Binding-site contacts:
Ligand atom N2 contacts residue ASN441 of chain 1.A at 2.9 Å (h-bond).
Ligand atom C3 contacts residue ASN441 of chain 1.A at 3.8 Å.
Ligand atom C8 contacts residue ASN441 of chain 1.A at 4.1 Å.
Ligand atom C5 contacts residue ASN441 of chain 1.A at 3.6 Å.
Ligand atom C7 contacts residue ASN441 of chain 1.A at 3.4 Å.
Ligand atom C8 contacts residue ILE445 of chain 1.A at 4.5 Å (hydrophobic).
Ligand atom O7 contacts residue ASN441 of chain 1.A at 3.5 Å (h-bond).
Ligand atom O5 contacts residue ASN441 of chain 1.A at 2.3 Å (h-bond).
Ligand atom C4 contacts residue ASN441 of chain 1.A at 4.2 Å.
Ligand atom C1 contacts residue ASN441 of chain 1.A at 1.4 Å.
Ligand atom C2 contacts residue ASN441 of chain 1.A at 2.4 Å.
Ligand atom C8 contacts residue PHE294 of chain 1.A at 4.0 Å (hydrophobic).
Ligand atom C8 contacts residue TRP603 of chain 1.A at 3.9 Å (hydrophobic).

Sequence of chain 1.A:
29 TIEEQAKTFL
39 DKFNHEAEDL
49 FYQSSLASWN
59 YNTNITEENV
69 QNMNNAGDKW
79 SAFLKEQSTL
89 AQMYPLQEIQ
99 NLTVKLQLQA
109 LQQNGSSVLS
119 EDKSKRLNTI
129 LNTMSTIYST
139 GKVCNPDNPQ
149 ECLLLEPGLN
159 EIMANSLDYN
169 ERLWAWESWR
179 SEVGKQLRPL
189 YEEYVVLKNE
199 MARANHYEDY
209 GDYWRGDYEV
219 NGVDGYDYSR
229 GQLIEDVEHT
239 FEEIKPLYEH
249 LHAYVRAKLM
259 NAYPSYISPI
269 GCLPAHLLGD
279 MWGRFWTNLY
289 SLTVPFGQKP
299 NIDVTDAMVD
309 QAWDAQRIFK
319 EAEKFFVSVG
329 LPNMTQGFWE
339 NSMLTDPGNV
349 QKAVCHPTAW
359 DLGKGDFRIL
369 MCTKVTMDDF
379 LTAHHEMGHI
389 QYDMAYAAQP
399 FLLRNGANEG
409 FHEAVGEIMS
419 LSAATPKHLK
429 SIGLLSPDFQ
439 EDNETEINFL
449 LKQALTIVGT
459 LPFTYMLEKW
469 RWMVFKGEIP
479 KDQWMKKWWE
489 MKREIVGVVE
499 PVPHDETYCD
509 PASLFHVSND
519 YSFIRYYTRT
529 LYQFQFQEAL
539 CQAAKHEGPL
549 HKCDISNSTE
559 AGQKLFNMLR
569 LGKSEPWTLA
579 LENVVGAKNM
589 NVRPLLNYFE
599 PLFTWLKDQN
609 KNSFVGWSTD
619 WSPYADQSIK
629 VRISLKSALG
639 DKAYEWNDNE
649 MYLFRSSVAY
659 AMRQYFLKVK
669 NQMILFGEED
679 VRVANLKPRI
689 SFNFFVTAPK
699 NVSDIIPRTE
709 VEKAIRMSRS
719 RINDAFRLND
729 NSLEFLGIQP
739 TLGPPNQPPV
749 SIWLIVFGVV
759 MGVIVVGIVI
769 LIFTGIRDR

A small-molecule ligand and the protein it binds are described below.
Small molecule (SMILES): CC(=O)N[C@H]1[C@H](O[C@H]2[C@H](O)[C@@H](NC(C)=O)CO[C@@H]2CO)O[C@H](CO)[C@@H](O)[C@@H]1O